Sequence of chain 1.A:
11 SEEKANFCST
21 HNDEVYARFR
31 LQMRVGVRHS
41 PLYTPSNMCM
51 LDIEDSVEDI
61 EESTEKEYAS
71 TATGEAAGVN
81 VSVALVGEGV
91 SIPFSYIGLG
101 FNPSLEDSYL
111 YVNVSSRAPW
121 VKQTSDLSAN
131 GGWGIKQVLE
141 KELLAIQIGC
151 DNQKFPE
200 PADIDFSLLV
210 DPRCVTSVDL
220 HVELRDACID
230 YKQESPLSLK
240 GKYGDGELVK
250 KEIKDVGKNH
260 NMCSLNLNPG

The small molecule below binds the protein below.
Small molecule (SMILES): CC(=O)N[C@H]1[C@H](O[C@H]2[C@H](O)[C@@H](NC(C)=O)CO[C@@H]2CO)O[C@H](CO)[C@@H](O)[C@@H]1O

Binding-site contacts:
Ligand atom C4 contacts residue ASN80 of chain 1.A at 4.2 Å.
Ligand atom C5 contacts residue ASP151 of chain 1.A at 3.6 Å.
Ligand atom C1 contacts residue ASP151 of chain 1.A at 3.8 Å.
Ligand atom C7 contacts residue ASN80 of chain 1.A at 3.2 Å.
Ligand atom O5 contacts residue ASP151 of chain 1.A at 3.7 Å.
Ligand atom O5 contacts residue ASN80 of chain 1.A at 2.3 Å (h-bond).
Ligand atom C1 contacts residue ASN80 of chain 1.A at 1.5 Å.
Ligand atom N2 contacts residue GLY149 of chain 1.A at 4.5 Å.
Ligand atom O7 contacts residue SER82 of chain 1.A at 4.2 Å.
Ligand atom O7 contacts residue VAL81 of chain 1.A at 4.3 Å.
Ligand atom C8 contacts residue ILE148 of chain 1.A at 4.0 Å (hydrophobic).
Ligand atom C8 contacts residue ASN80 of chain 1.A at 3.6 Å.
Ligand atom C8 contacts residue SER82 of chain 1.A at 4.0 Å.
Ligand atom C2 contacts residue ASN80 of chain 1.A at 2.5 Å.
Ligand atom C8 contacts residue GLN147 of chain 1.A at 3.3 Å.
Ligand atom C3 contacts residue ASN80 of chain 1.A at 3.9 Å.
Ligand atom N2 contacts residue ASN80 of chain 1.A at 3.1 Å (h-bond).
Ligand atom C6 contacts residue ASP151 of chain 1.A at 3.6 Å.
Ligand atom O7 contacts residue ASN80 of chain 1.A at 3.0 Å (h-bond).
Ligand atom C5 contacts residue ASN80 of chain 1.A at 3.6 Å.
Ligand atom C8 contacts residue GLY149 of chain 1.A at 3.9 Å.
Ligand atom C7 contacts residue GLY149 of chain 1.A at 4.5 Å.
Ligand atom C8 contacts residue VAL81 of chain 1.A at 4.4 Å (hydrophobic).